Binding-site contacts:
Ligand atom O1B contacts residue GLY16 of chain 1.A at 3.2 Å (h-bond).
Ligand atom N1 contacts residue ASP124 of chain 1.A at 2.8 Å (salt-bridge).
Ligand atom O2G contacts residue ARG13 of chain 1.A at 3.3 Å (salt-bridge).
Ligand atom O3A contacts residue ARG14 of chain 1.A at 3.5 Å.
Ligand atom N7 contacts residue ILE163 of chain 1.A at 3.3 Å.
Ligand atom O1G contacts residue MG1 of chain 1.C at 2.2 Å.
Ligand atom C6 contacts residue LYS122 of chain 1.A at 3.5 Å.
Ligand atom O2' contacts residue LEU34 of chain 1.A at 3.1 Å.
Ligand atom PA contacts residue SER19 of chain 1.A at 3.5 Å.
Ligand atom O1B contacts residue SER15 of chain 1.A at 3.2 Å (h-bond).
Ligand atom O1B contacts residue ARG14 of chain 1.A at 3.4 Å (salt-bridge).
Ligand atom O6 contacts residue HIS121 of chain 1.A at 3.1 Å (h-bond).
Ligand atom O3G contacts residue ARG13 of chain 1.A at 3.4 Å.
Ligand atom C3' contacts residue SER19 of chain 1.A at 3.4 Å.
Ligand atom C5 contacts residue HIS121 of chain 1.A at 3.5 Å.
Ligand atom O3A contacts residue GLY16 of chain 1.A at 3.1 Å (h-bond).
Ligand atom O1A contacts residue SER19 of chain 1.A at 2.7 Å (h-bond).
Ligand atom O6 contacts residue ILE163 of chain 1.A at 2.9 Å (h-bond).
Ligand atom O3G contacts residue LYS17 of chain 1.A at 2.8 Å (salt-bridge).
Ligand atom O1A contacts residue SER18 of chain 1.A at 3.3 Å (h-bond).
Ligand atom O1G contacts residue THR39 of chain 1.A at 2.8 Å (h-bond).
Ligand atom O3' contacts residue THR33 of chain 1.A at 2.9 Å (h-bond).
Ligand atom C6 contacts residue ILE163 of chain 1.A at 3.5 Å (hydrophobic).
Ligand atom O2B contacts residue SER18 of chain 1.A at 2.9 Å (h-bond).
Ligand atom O3G contacts residue GLY62 of chain 1.A at 2.8 Å (h-bond).
Ligand atom O5' contacts residue SER19 of chain 1.A at 3.1 Å (h-bond).
Ligand atom O1B contacts residue LYS17 of chain 1.A at 2.5 Å (salt-bridge).
Ligand atom O1A contacts residue GLY16 of chain 1.A at 3.5 Å.
Ligand atom O6 contacts residue SER162 of chain 1.A at 3.3 Å.
Ligand atom N2 contacts residue ASP124 of chain 1.A at 2.9 Å (salt-bridge).
Ligand atom N1 contacts residue LYS122 of chain 1.A at 3.5 Å.
Ligand atom O6 contacts residue ASP124 of chain 1.A at 3.5 Å (salt-bridge).
Ligand atom N3B contacts residue ARG14 of chain 1.A at 3.0 Å (salt-bridge).
Ligand atom O2B contacts residue MG1 of chain 1.C at 2.1 Å.
Ligand atom PB contacts residue MG1 of chain 1.C at 3.3 Å.
Ligand atom O4' contacts residue LYS122 of chain 1.A at 3.3 Å (salt-bridge).
Ligand atom N7 contacts residue HIS121 of chain 1.A at 2.9 Å (h-bond).
Ligand atom PG contacts residue MG1 of chain 1.C at 3.3 Å.
Ligand atom C8 contacts residue SER19 of chain 1.A at 3.4 Å.
Ligand atom N3B contacts residue MG1 of chain 1.C at 3.4 Å.

Sequence of chain 1.A:
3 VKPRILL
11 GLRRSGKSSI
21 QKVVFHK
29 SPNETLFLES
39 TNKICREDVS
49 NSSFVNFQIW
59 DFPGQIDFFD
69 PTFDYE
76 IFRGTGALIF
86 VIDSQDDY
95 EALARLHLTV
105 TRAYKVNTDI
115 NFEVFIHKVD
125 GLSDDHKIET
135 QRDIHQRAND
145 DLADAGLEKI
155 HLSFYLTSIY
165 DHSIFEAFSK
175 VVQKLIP

This small molecule binds to this protein.
Small molecule (SMILES): Nc1nc2c(ncn2[C@@H]2O[C@H](CO[P](=O)(O)O[P](=O)(O)NP(=O)(O)O)[C@@H](O)[C@H]2O)c(=O)[nH]1